Binding-site contacts:
Ligand atom CZ contacts residue ASP134 of chain 1.F at 3.5 Å.
Ligand atom CA contacts residue ILE111 of chain 1.F at 3.6 Å (hydrophobic).
Ligand atom N contacts residue ILE111 of chain 1.F at 3.2 Å.
Ligand atom O contacts residue ASP134 of chain 1.F at 3.6 Å (salt-bridge).
Ligand atom C contacts residue CA1 of chain 1.G at 3.6 Å.
Ligand atom CE contacts residue THR110 of chain 1.F at 3.6 Å.
Ligand atom NE1 contacts residue ILE202 of chain 1.F at 3.3 Å.
Ligand atom CG contacts residue PHE292 of chain 1.F at 3.6 Å (hydrophobic).
Ligand atom C contacts residue ILE111 of chain 1.F at 3.2 Å (hydrophobic).
Ligand atom CE3 contacts residue PHE269 of chain 1.F at 3.4 Å (hydrophobic).
Ligand atom NH2 contacts residue ILE193 of chain 1.F at 3.3 Å (h-bond).
Ligand atom CD contacts residue ILE111 of chain 1.F at 3.5 Å (hydrophobic).
Ligand atom CD contacts residue ASP130 of chain 1.F at 3.2 Å.
Ligand atom CD2 contacts residue ILE137 of chain 1.F at 3.5 Å (hydrophobic).
Ligand atom CG contacts residue ILE111 of chain 1.F at 3.5 Å (hydrophobic).
Ligand atom CA contacts residue ASP130 of chain 1.F at 3.6 Å.
Ligand atom CD1 contacts residue ILE202 of chain 1.F at 3.4 Å (hydrophobic).
Ligand atom CG contacts residue ASP134 of chain 1.F at 3.2 Å.
Ligand atom O contacts residue ILE111 of chain 1.F at 3.1 Å.
Ligand atom CB contacts residue MET276 of chain 1.F at 3.6 Å (hydrophobic).
Ligand atom NH1 contacts residue ASP134 of chain 1.F at 2.5 Å (salt-bridge).
Ligand atom O contacts residue HIS272 of chain 1.F at 3.1 Å (h-bond).
Ligand atom O contacts residue MET276 of chain 1.F at 3.1 Å (h-bond).
Ligand atom O contacts residue CA1 of chain 1.G at 2.5 Å.
Ligand atom CD contacts residue PHE292 of chain 1.F at 3.6 Å (hydrophobic).
Ligand atom O contacts residue CA1 of chain 1.G at 2.4 Å.
Ligand atom NH1 contacts residue ASP130 of chain 1.F at 3.5 Å (salt-bridge).
Ligand atom O contacts residue ILE111 of chain 1.F at 3.6 Å.
Ligand atom NE contacts residue SER196 of chain 1.F at 3.1 Å (h-bond).
Ligand atom O contacts residue PHE292 of chain 1.F at 3.1 Å.
Ligand atom CE2 contacts residue ILE137 of chain 1.F at 3.5 Å (hydrophobic).
Ligand atom CD contacts residue ASP134 of chain 1.F at 3.1 Å.
Ligand atom CZ contacts residue SER196 of chain 1.F at 3.2 Å.
Ligand atom O contacts residue GLU107 of chain 1.F at 3.0 Å (salt-bridge).
Ligand atom O contacts residue ASP130 of chain 1.F at 3.0 Å (salt-bridge).
Ligand atom NH2 contacts residue SER196 of chain 1.F at 2.5 Å (h-bond).
Ligand atom CB contacts residue LEU273 of chain 1.F at 3.5 Å (hydrophobic).
Ligand atom O contacts residue MET276 of chain 1.F at 3.3 Å (h-bond).
Ligand atom CZ2 contacts residue PHE192 of chain 1.F at 3.3 Å (hydrophobic).
Ligand atom CE4 contacts residue PHE269 of chain 1.F at 3.5 Å (hydrophobic).

Sequence of chain 1.F:
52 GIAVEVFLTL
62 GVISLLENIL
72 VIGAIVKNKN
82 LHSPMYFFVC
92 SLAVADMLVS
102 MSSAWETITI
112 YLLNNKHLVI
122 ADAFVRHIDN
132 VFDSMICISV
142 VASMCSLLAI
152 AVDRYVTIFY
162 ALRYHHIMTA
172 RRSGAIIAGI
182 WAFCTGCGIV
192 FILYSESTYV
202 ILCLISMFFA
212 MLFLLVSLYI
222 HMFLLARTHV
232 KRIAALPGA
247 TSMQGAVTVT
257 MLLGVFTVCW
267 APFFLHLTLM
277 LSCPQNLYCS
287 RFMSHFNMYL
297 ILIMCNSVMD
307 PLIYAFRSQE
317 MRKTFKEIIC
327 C

The protein below binds the small molecule below.
Small molecule (SMILES): CCCC[C@H](NC(C)=O)C(=O)N[C@@H](CCO)C(=O)N1CCC[C@H]1C(=O)N[C@H](Cc1ccc2ccccc2c1)C(=O)N[C@@H](CCCN=C(N)N)C(=O)N[C@@H](CC1=c2ccccc2=NC1)C(=O)N[C@@H](CCCCN)C(N)=O